Sequence of chain 42.A:
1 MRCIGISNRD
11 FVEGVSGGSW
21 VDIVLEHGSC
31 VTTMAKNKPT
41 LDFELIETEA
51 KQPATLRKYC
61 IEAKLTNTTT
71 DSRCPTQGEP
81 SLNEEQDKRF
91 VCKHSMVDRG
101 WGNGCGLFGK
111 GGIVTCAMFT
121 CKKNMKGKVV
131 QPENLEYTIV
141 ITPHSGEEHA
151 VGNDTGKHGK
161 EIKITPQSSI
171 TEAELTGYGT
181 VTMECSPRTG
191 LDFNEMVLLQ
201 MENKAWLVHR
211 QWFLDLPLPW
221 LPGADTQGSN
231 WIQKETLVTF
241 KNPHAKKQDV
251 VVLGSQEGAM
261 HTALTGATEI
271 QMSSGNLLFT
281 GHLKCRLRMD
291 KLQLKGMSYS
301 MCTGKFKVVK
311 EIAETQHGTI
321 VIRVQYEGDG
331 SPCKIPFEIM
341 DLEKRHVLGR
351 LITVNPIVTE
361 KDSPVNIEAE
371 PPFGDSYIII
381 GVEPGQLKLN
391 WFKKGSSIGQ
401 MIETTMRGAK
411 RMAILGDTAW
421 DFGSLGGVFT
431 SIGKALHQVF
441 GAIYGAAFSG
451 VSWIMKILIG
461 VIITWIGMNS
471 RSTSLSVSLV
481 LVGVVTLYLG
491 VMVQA

This small molecule binds to this protein.
Small molecule (SMILES): CC(=O)N[C@@H]1[C@@H](O)[C@H](O)[C@@H](CO)O[C@H]1O

Binding-site contacts:
Ligand atom O5 contacts residue ASN67 of chain 42.A at 2.4 Å (h-bond).
Ligand atom C3 contacts residue ASN67 of chain 42.A at 3.8 Å.
Ligand atom C4 contacts residue ASN67 of chain 42.A at 4.2 Å.
Ligand atom C5 contacts residue ASN67 of chain 42.A at 3.7 Å.
Ligand atom O7 contacts residue ASN67 of chain 42.A at 4.1 Å.
Ligand atom C1 contacts residue ASN67 of chain 42.A at 1.4 Å.
Ligand atom C2 contacts residue ASN67 of chain 42.A at 2.5 Å.
Ligand atom C8 contacts residue ASN67 of chain 42.A at 4.2 Å.
Ligand atom C7 contacts residue ASN67 of chain 42.A at 3.7 Å.
Ligand atom C8 contacts residue MET118 of chain 42.A at 4.3 Å (hydrophobic).
Ligand atom C8 contacts residue PHE90 of chain 42.A at 3.9 Å (hydrophobic).
Ligand atom N2 contacts residue ASN67 of chain 42.A at 2.9 Å (h-bond).